Sequence of chain 1.B:
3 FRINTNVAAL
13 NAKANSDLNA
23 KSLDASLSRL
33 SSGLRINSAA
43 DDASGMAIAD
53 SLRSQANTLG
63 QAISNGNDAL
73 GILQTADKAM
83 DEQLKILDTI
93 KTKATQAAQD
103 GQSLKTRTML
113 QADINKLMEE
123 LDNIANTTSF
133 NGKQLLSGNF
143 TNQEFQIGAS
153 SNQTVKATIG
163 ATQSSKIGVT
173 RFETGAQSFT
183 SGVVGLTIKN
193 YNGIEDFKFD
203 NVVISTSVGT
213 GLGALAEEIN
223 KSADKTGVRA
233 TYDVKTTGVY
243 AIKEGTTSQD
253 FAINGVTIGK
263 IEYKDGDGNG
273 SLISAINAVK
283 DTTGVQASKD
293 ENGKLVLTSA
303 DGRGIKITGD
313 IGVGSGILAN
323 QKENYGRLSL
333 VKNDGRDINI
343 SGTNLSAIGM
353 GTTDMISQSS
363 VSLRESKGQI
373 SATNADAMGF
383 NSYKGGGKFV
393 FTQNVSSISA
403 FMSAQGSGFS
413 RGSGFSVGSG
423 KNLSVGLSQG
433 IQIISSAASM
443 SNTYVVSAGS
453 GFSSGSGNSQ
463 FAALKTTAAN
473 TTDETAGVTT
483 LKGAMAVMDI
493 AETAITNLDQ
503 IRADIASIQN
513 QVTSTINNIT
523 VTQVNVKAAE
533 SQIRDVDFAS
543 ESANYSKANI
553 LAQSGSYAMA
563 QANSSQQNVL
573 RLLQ

This protein binds this small molecule.
Small molecule (SMILES): C[C@H](O)[C@H](N)[C@@H]1O[C@](O)(C(=O)O)C[C@H](O)[C@@H]1N

Binding-site contacts:
Ligand atom O1A contacts residue SER399 of chain 1.B at 4.5 Å.
Ligand atom C3 contacts residue SER398 of chain 1.B at 2.0 Å.
Ligand atom C6 contacts residue SER398 of chain 1.B at 3.3 Å.
Ligand atom C9 contacts residue P8E1 of chain 1.SA at 4.0 Å.
Ligand atom O4 contacts residue SER398 of chain 1.B at 4.3 Å.
Ligand atom O1B contacts residue SER398 of chain 1.B at 3.4 Å (h-bond).
Ligand atom C4 contacts residue SER398 of chain 1.B at 3.4 Å.
Ligand atom O1A contacts residue SER398 of chain 1.B at 3.6 Å (h-bond).
Ligand atom O8 contacts residue SER398 of chain 1.B at 3.7 Å.
Ligand atom O6 contacts residue SER398 of chain 1.B at 2.4 Å (h-bond).
Ligand atom C1 contacts residue SER398 of chain 1.B at 2.7 Å.
Ligand atom C2 contacts residue SER398 of chain 1.B at 1.5 Å.
Ligand atom C5 contacts residue SER398 of chain 1.B at 3.9 Å.